This protein binds this small molecule.
Small molecule (SMILES): CC(=O)N[C@@H]1[C@@H](O)[C@H](O)[C@@H](CO)O[C@H]1O

Sequence of chain 1.A:
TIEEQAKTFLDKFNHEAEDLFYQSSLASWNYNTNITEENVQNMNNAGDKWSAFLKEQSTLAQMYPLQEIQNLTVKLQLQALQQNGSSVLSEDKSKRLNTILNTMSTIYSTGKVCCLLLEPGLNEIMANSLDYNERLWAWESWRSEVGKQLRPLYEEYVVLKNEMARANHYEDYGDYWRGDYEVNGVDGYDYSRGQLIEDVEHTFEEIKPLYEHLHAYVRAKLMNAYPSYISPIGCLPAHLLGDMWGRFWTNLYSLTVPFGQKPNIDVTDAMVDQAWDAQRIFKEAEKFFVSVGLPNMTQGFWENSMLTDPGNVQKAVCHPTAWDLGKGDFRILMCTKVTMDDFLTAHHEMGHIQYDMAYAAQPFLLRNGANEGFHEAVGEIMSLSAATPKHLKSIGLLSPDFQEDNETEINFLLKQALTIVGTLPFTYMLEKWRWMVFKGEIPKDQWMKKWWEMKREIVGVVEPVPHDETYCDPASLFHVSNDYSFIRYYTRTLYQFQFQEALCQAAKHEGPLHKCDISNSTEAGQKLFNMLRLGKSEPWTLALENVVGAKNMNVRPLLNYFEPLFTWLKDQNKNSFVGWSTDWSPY

Binding-site contacts:
Ligand atom C5 contacts residue THR57 of chain 1.A at 4.2 Å.
Ligand atom C2 contacts residue ASN55 of chain 1.A at 2.5 Å.
Ligand atom O5 contacts residue ASN60 of chain 1.A at 4.5 Å.
Ligand atom C1 contacts residue THR57 of chain 1.A at 4.0 Å.
Ligand atom C6 contacts residue THR57 of chain 1.A at 4.3 Å.
Ligand atom C1 contacts residue ASN55 of chain 1.A at 1.4 Å.
Ligand atom C7 contacts residue GLN342 of chain 1.A at 4.3 Å.
Ligand atom O5 contacts residue ASN55 of chain 1.A at 2.4 Å (h-bond).
Ligand atom C5 contacts residue ASN55 of chain 1.A at 3.7 Å.
Ligand atom N2 contacts residue ASN55 of chain 1.A at 2.9 Å (h-bond).
Ligand atom N2 contacts residue GLN342 of chain 1.A at 4.1 Å.
Ligand atom O5 contacts residue THR57 of chain 1.A at 3.5 Å (h-bond).
Ligand atom C4 contacts residue ASN55 of chain 1.A at 4.2 Å.
Ligand atom C7 contacts residue ASN55 of chain 1.A at 4.0 Å.
Ligand atom C8 contacts residue GLN342 of chain 1.A at 3.4 Å.
Ligand atom C3 contacts residue ASN55 of chain 1.A at 3.8 Å.